Sequence of chain 49.B:
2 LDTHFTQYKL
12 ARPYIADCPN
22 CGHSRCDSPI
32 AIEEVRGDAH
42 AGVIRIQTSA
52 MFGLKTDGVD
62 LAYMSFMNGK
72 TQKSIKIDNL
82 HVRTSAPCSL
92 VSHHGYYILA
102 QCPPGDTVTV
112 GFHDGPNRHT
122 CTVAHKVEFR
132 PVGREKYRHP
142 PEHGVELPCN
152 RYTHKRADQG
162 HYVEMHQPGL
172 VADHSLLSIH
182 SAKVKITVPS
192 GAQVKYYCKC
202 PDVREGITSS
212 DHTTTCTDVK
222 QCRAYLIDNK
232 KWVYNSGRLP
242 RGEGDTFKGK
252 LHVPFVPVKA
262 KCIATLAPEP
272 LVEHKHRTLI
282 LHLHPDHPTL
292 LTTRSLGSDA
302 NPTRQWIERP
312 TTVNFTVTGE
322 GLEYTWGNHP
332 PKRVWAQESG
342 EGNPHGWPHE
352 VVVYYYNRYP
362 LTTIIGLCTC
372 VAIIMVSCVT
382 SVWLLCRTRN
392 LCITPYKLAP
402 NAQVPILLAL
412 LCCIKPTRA

Sequence of chain 4.B:
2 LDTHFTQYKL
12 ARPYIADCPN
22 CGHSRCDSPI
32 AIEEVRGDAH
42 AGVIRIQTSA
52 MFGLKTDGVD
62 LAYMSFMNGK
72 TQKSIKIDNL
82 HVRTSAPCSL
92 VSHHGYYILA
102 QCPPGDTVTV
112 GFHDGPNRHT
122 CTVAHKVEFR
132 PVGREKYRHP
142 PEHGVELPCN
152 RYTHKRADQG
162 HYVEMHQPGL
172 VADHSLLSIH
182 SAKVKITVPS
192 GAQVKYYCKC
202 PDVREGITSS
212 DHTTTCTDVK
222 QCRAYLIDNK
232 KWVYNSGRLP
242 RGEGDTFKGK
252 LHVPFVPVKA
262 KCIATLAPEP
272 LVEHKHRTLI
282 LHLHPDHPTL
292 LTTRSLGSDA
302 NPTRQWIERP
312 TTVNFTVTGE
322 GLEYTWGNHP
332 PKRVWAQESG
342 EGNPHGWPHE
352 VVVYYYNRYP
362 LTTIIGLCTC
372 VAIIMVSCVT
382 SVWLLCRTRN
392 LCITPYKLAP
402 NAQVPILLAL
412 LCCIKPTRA

The protein below binds the small molecule below.
Small molecule (SMILES): O=C(O)[C@@H]1O[C@H](O[C@H]2[C@@H](OS(=O)(=O)O)O[C@@H](O)[C@H](NS(=O)(=O)O)[C@H]2O)[C@@H](OS(=O)(=O)O)[C@H](O)[C@@H]1O

Binding-site contacts:
Ligand atom O5 contacts residue U9A1 of chain 4.I at 1.7 Å (h-bond).
Ligand atom OBC contacts residue U9A1 of chain 4.I at 0.1 Å (h-bond).
Ligand atom SBG contacts residue U9A1 of chain 49.I at 0.3 Å.
Ligand atom C3 contacts residue U9A1 of chain 49.I at 1.3 Å.
Ligand atom O1 contacts residue U972 of chain 49.I at 1.0 Å (h-bond).
Ligand atom C2 contacts residue U9A1 of chain 4.I at 1.3 Å.
Ligand atom O4 contacts residue U9A1 of chain 4.I at 1.3 Å.
Ligand atom OAF contacts residue U972 of chain 49.I at 0.1 Å (h-bond).
Ligand atom C2 contacts residue U972 of chain 49.I at 1.2 Å.
Ligand atom O1 contacts residue U9A1 of chain 4.I at 0.9 Å (h-bond).
Ligand atom O3 contacts residue U9A1 of chain 4.I at 0.8 Å (h-bond).
Ligand atom O4 contacts residue U9A1 of chain 49.I at 0.7 Å.
Ligand atom OBA contacts residue U9A1 of chain 4.I at 1.0 Å (h-bond).
Ligand atom C5 contacts residue U9A1 of chain 49.I at 0.4 Å.
Ligand atom O5 contacts residue U9A1 of chain 49.I at 0.8 Å (h-bond).
Ligand atom SBB contacts residue U9A1 of chain 4.I at 1.2 Å.
Ligand atom O2 contacts residue U9A1 of chain 4.I at 0.5 Å (h-bond).
Ligand atom C1 contacts residue U9A1 of chain 4.I at 0.3 Å.
Ligand atom O5B contacts residue U9A1 of chain 4.I at 1.5 Å (h-bond).
Ligand atom C4 contacts residue U9A1 of chain 4.I at 0.7 Å.
Ligand atom SBG contacts residue U972 of chain 4.I at 1.1 Å (h-bond).
Ligand atom C4 contacts residue U9A1 of chain 49.I at 0.9 Å.
Ligand atom C3 contacts residue U9A1 of chain 4.I at 0.4 Å.
Ligand atom SAG contacts residue U972 of chain 49.I at 1.4 Å (h-bond).
Ligand atom OBF contacts residue U9A1 of chain 49.I at 1.5 Å.
Ligand atom O3 contacts residue U9A1 of chain 49.I at 1.5 Å (h-bond).
Ligand atom OBH contacts residue U9A1 of chain 49.I at 1.4 Å (h-bond).
Ligand atom C2 contacts residue U9A1 of chain 4.I at 1.1 Å.
Ligand atom OBI contacts residue U9A1 of chain 49.I at 0.9 Å (h-bond).
Ligand atom O5B contacts residue U9A1 of chain 49.I at 1.3 Å.
Ligand atom OBI contacts residue U972 of chain 4.I at 1.6 Å (h-bond).
Ligand atom N2 contacts residue U9A1 of chain 4.I at 1.4 Å (h-bond).
Ligand atom OBH contacts residue U972 of chain 4.I at 1.0 Å (h-bond).
Ligand atom N2 contacts residue U972 of chain 49.I at 0.5 Å (h-bond).
Ligand atom O5B contacts residue U972 of chain 4.I at 1.6 Å (h-bond).
Ligand atom OBE contacts residue U9A1 of chain 49.I at 1.6 Å (h-bond).
Ligand atom C1 contacts residue U972 of chain 49.I at 1.2 Å.
Ligand atom OBA contacts residue U9A1 of chain 49.I at 1.0 Å (h-bond).
Ligand atom C5 contacts residue U9A1 of chain 4.I at 1.6 Å.
Ligand atom SBB contacts residue U9A1 of chain 49.I at 1.1 Å (h-bond).

Sequence of chain 34.B:
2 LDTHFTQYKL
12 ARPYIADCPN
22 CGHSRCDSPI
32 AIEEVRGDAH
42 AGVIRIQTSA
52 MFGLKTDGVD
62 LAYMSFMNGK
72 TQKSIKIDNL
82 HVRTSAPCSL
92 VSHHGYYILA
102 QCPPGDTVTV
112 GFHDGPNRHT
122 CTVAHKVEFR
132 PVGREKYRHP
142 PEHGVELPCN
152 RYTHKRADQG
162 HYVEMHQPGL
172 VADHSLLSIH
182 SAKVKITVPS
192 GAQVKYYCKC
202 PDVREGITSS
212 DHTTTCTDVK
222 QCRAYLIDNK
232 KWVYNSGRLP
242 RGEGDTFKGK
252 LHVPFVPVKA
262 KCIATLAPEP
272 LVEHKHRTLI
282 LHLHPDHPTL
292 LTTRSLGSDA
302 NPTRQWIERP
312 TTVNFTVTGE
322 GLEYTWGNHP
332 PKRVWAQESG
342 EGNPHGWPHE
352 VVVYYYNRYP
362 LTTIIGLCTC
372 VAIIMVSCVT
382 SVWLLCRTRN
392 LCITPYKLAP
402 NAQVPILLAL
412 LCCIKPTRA